Sequence of chain 1.A:
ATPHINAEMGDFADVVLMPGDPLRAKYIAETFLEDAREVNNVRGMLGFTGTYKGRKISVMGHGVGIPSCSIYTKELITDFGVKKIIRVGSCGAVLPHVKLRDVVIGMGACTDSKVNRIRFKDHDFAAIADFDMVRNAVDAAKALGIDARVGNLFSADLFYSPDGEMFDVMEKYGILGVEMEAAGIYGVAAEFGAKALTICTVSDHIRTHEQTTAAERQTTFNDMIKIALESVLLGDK

Sequence of chain 2.A:
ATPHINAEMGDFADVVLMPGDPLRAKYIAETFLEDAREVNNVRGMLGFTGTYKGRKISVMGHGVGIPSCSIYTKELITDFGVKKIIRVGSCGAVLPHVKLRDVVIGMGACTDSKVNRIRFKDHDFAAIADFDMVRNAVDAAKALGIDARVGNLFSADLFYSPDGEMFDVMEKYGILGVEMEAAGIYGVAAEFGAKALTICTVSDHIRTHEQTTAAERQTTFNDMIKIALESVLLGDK

The protein below binds the small molecule below.
Small molecule (SMILES): Cc1ncnc2c1ncn2[C@@H]1O[C@H]([C@H](C)O)[C@@H](O)[C@H]1O

Binding-site contacts:
Ligand atom C7 contacts residue ILE206 of chain 2.A at 4.0 Å (hydrophobic).
Ligand atom C3' contacts residue GLU181 of chain 2.A at 3.7 Å.
Ligand atom N1 contacts residue VAL178 of chain 2.A at 3.9 Å.
Ligand atom C2 contacts residue PHE159 of chain 2.A at 3.4 Å (hydrophobic).
Ligand atom C6' contacts residue HIS4 of chain 1.A at 3.3 Å.
Ligand atom C5 contacts residue VAL178 of chain 2.A at 3.4 Å (hydrophobic).
Ligand atom C4 contacts residue VAL178 of chain 2.A at 3.7 Å (hydrophobic).
Ligand atom C2 contacts residue MET180 of chain 2.A at 3.6 Å (hydrophobic).
Ligand atom N7 contacts residue GLY92 of chain 2.A at 3.5 Å (h-bond).
Ligand atom C6 contacts residue PHE159 of chain 2.A at 3.8 Å (hydrophobic).
Ligand atom O5' contacts residue HIS4 of chain 1.A at 2.7 Å (h-bond).
Ligand atom C3' contacts residue ASP21 of chain 2.A at 3.9 Å.
Ligand atom C6' contacts residue MET180 of chain 2.A at 3.9 Å (hydrophobic).
Ligand atom C1' contacts residue SER90 of chain 2.A at 3.5 Å.
Ligand atom O2' contacts residue GLU181 of chain 2.A at 2.5 Å (salt-bridge).
Ligand atom N7 contacts residue SER203 of chain 2.A at 4.0 Å.
Ligand atom O2' contacts residue GLU179 of chain 2.A at 3.5 Å.
Ligand atom O5' contacts residue PHE159 of chain 2.A at 3.6 Å.
Ligand atom C5' contacts residue PHE159 of chain 2.A at 4.0 Å (hydrophobic).
Ligand atom N3 contacts residue MET180 of chain 2.A at 3.4 Å.
Ligand atom O4' contacts residue SER90 of chain 2.A at 3.7 Å.
Ligand atom N3 contacts residue GLU179 of chain 2.A at 3.8 Å.
Ligand atom C8 contacts residue SER90 of chain 2.A at 3.5 Å.
Ligand atom C6 contacts residue VAL178 of chain 2.A at 3.6 Å (hydrophobic).
Ligand atom O4' contacts residue ASP21 of chain 2.A at 3.9 Å.
Ligand atom N1 contacts residue PHE159 of chain 2.A at 3.6 Å.
Ligand atom N3 contacts residue PHE159 of chain 2.A at 3.7 Å.
Ligand atom N9 contacts residue SER90 of chain 2.A at 3.7 Å.
Ligand atom O3' contacts residue GLU181 of chain 2.A at 3.5 Å (salt-bridge).
Ligand atom C2' contacts residue GLU181 of chain 2.A at 3.7 Å.
Ligand atom C4' contacts residue ASP21 of chain 2.A at 3.6 Å.
Ligand atom N7 contacts residue VAL178 of chain 2.A at 3.8 Å.
Ligand atom C5' contacts residue HIS4 of chain 1.A at 3.6 Å.
Ligand atom C8 contacts residue CYS91 of chain 2.A at 3.7 Å (hydrophobic).
Ligand atom O2' contacts residue ARG87 of chain 2.A at 3.4 Å (salt-bridge).
Ligand atom C6' contacts residue VAL64 of chain 2.A at 3.9 Å (hydrophobic).
Ligand atom N7 contacts residue CYS91 of chain 2.A at 3.6 Å.
Ligand atom O2' contacts residue MET180 of chain 2.A at 3.4 Å (h-bond).
Ligand atom O3' contacts residue ASP21 of chain 2.A at 3.0 Å.
Ligand atom C7 contacts residue GLY92 of chain 2.A at 3.9 Å.